The protein below binds the small molecule below.
Small molecule (SMILES): Cn1ncc2c(NCc3ccc(Cl)cc3)ncnc21

Binding-site contacts:
Ligand atom C12 contacts residue MET59 of chain 2.A at 4.3 Å (hydrophobic).
Ligand atom C12 contacts residue GLN94 of chain 2.A at 4.3 Å.
Ligand atom N18 contacts residue TRP65 of chain 2.A at 3.7 Å.
Ligand atom C06 contacts residue LYS66 of chain 2.A at 4.4 Å.
Ligand atom C04 contacts residue TRP65 of chain 2.A at 3.8 Å (hydrophobic).
Ligand atom N03 contacts residue PHE63 of chain 2.A at 4.3 Å.
Ligand atom N16 contacts residue LYS66 of chain 2.A at 3.8 Å.
Ligand atom N07 contacts residue TRP65 of chain 2.A at 3.5 Å.
Ligand atom C17 contacts residue GLU67 of chain 2.A at 3.6 Å.
Ligand atom N03 contacts residue TRP65 of chain 2.A at 4.4 Å.
Ligand atom CL contacts residue LEU93 of chain 2.A at 4.2 Å.
Ligand atom CL contacts residue GLU97 of chain 2.A at 4.3 Å.
Ligand atom C05 contacts residue TRP65 of chain 2.A at 3.5 Å (hydrophobic).
Ligand atom N18 contacts residue LYS66 of chain 2.A at 3.7 Å.
Ligand atom C10 contacts residue TRP65 of chain 2.A at 3.5 Å (hydrophobic).
Ligand atom N18 contacts residue GLU67 of chain 2.A at 4.3 Å.
Ligand atom C17 contacts residue TRP65 of chain 2.A at 4.1 Å (hydrophobic).
Ligand atom C11 contacts residue TRP65 of chain 2.A at 3.8 Å (hydrophobic).
Ligand atom C14 contacts residue GLN94 of chain 2.A at 3.7 Å.
Ligand atom CL contacts residue MET59 of chain 2.A at 3.8 Å.
Ligand atom C14 contacts residue LEU90 of chain 2.A at 3.6 Å (hydrophobic).
Ligand atom C17 contacts residue LYS66 of chain 2.A at 3.4 Å.
Ligand atom C01 contacts residue TRP65 of chain 2.A at 4.2 Å (hydrophobic).
Ligand atom N16 contacts residue GLU67 of chain 2.A at 4.4 Å.
Ligand atom C19 contacts residue TRP65 of chain 2.A at 3.6 Å (hydrophobic).
Ligand atom C19 contacts residue LYS66 of chain 2.A at 4.4 Å.
Ligand atom C06 contacts residue TRP65 of chain 2.A at 3.4 Å (hydrophobic).
Ligand atom C09 contacts residue LEU90 of chain 2.A at 4.3 Å (hydrophobic).
Ligand atom C15 contacts residue LEU90 of chain 2.A at 3.8 Å (hydrophobic).
Ligand atom C11 contacts residue MET59 of chain 2.A at 4.4 Å (hydrophobic).
Ligand atom C15 contacts residue GLN94 of chain 2.A at 4.0 Å.
Ligand atom N02 contacts residue TRP65 of chain 2.A at 3.8 Å.
Ligand atom N07 contacts residue LEU90 of chain 2.A at 4.3 Å.
Ligand atom N16 contacts residue TRP65 of chain 2.A at 4.0 Å.

Sequence of chain 2.A:
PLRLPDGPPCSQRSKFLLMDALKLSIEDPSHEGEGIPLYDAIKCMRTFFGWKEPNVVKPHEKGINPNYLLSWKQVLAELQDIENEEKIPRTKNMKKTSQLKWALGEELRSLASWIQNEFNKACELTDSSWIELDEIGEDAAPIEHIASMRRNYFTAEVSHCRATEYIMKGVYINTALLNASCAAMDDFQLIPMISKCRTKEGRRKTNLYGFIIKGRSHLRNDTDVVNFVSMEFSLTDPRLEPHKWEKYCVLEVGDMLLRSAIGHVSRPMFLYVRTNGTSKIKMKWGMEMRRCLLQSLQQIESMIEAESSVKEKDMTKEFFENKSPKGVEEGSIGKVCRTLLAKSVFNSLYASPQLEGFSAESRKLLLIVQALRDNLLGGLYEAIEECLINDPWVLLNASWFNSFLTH